A small-molecule ligand and the protein it binds are described below.
Small molecule (SMILES): CC[C@H](C)[C@H](NC(=O)[C@H](CO)NC(=O)[C@H](CCCN=C(N)N)NC(=O)[C@@H](NC(=O)[C@@H]1CCCN1C(=O)[C@@H]1CCCN1C(=O)[C@H](C)N)C(C)C)C(=O)N[C@H](C=O)Cc1ccc(O)cc1

Sequence of chain 8.U:
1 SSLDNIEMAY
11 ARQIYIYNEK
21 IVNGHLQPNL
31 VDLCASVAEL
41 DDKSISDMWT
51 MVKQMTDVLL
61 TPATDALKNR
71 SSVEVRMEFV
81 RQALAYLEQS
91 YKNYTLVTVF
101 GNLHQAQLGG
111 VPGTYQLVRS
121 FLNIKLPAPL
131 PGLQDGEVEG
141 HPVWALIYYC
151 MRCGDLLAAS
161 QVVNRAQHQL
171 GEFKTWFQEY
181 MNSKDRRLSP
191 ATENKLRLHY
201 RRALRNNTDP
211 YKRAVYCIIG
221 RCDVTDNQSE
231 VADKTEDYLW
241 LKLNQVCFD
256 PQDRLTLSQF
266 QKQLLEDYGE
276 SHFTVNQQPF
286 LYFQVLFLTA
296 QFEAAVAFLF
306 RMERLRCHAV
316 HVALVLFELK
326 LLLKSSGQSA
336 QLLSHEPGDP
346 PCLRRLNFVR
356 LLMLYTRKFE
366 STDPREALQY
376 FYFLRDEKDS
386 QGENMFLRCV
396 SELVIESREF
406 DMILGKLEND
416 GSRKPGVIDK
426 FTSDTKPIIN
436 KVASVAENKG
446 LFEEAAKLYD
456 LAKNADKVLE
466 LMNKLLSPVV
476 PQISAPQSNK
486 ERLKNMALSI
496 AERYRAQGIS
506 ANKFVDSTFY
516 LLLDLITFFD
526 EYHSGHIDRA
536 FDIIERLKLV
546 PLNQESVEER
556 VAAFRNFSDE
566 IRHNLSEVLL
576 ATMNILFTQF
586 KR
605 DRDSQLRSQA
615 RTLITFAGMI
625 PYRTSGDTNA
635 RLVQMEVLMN

Binding-site contacts:
Ligand atom C contacts residue TYR94 of chain 8.U at 4.0 Å (hydrophobic).
Ligand atom CD1 contacts residue TYR91 of chain 8.U at 3.9 Å (hydrophobic).
Ligand atom O contacts residue TYR94 of chain 8.U at 2.9 Å.
Ligand atom CB contacts residue TYR238 of chain 8.U at 3.6 Å (hydrophobic).
Ligand atom N contacts residue THR235 of chain 8.U at 3.9 Å.
Ligand atom CD1 contacts residue TYR94 of chain 8.U at 3.5 Å (hydrophobic).
Ligand atom C contacts residue LEU286 of chain 8.U at 3.8 Å (hydrophobic).
Ligand atom CG2 contacts residue ASN281 of chain 8.U at 3.6 Å.
Ligand atom O contacts residue HIS277 of chain 8.U at 3.4 Å.
Ligand atom CG2 contacts residue LEU286 of chain 8.U at 3.7 Å (hydrophobic).
Ligand atom O contacts residue THR235 of chain 8.U at 3.0 Å (h-bond).
Ligand atom CA contacts residue ASN227 of chain 8.U at 3.7 Å.
Ligand atom CG contacts residue TYR273 of chain 8.U at 3.6 Å (hydrophobic).
Ligand atom CG contacts residue LYS234 of chain 8.U at 3.3 Å.
Ligand atom CB contacts residue LEU286 of chain 8.U at 3.9 Å (hydrophobic).
Ligand atom O contacts residue ASN281 of chain 8.U at 2.6 Å (h-bond).
Ligand atom CD contacts residue HIS277 of chain 8.U at 3.9 Å.
Ligand atom O contacts residue LEU286 of chain 8.U at 3.2 Å.
Ligand atom CG1 contacts residue TYR94 of chain 8.U at 3.8 Å (hydrophobic).
Ligand atom C contacts residue THR235 of chain 8.U at 3.6 Å.
Ligand atom O contacts residue THR235 of chain 8.U at 3.1 Å (h-bond).
Ligand atom O contacts residue ASN227 of chain 8.U at 3.6 Å.
Ligand atom O contacts residue LYS234 of chain 8.U at 3.6 Å.
Ligand atom CG2 contacts residue HIS277 of chain 8.U at 3.3 Å.
Ligand atom N contacts residue ASN227 of chain 8.U at 3.0 Å (h-bond).
Ligand atom CG2 contacts residue PHE278 of chain 8.U at 3.7 Å (hydrophobic).
Ligand atom CD contacts residue TYR273 of chain 8.U at 3.3 Å (hydrophobic).
Ligand atom C contacts residue ASN227 of chain 8.U at 3.5 Å.
Ligand atom CB contacts residue ASP233 of chain 8.U at 3.0 Å.
Ligand atom CG1 contacts residue VAL280 of chain 8.U at 4.0 Å (hydrophobic).
Ligand atom C contacts residue ASN281 of chain 8.U at 3.8 Å.
Ligand atom C contacts residue THR235 of chain 8.U at 3.6 Å.
Ligand atom N contacts residue THR235 of chain 8.U at 3.5 Å (h-bond).
Ligand atom CB contacts residue HIS277 of chain 8.U at 3.7 Å.
Ligand atom CG2 contacts residue GLU236 of chain 8.U at 3.3 Å.
Ligand atom CA contacts residue THR235 of chain 8.U at 3.6 Å.
Ligand atom CG contacts residue ASP233 of chain 8.U at 3.0 Å.
Ligand atom CG contacts residue HIS277 of chain 8.U at 3.8 Å.
Ligand atom N contacts residue TYR273 of chain 8.U at 3.9 Å.
Ligand atom C contacts residue THR235 of chain 8.U at 3.6 Å.